Binding-site contacts:
Ligand atom OXT contacts residue ARG121 of chain 1.A at 2.8 Å (salt-bridge).
Ligand atom C contacts residue SER114 of chain 1.A at 4.2 Å.
Ligand atom OXT contacts residue LEU115 of chain 1.A at 3.8 Å.
Ligand atom C contacts residue HIS88 of chain 1.A at 3.5 Å.
Ligand atom O contacts residue SER173 of chain 1.A at 2.8 Å (h-bond).
Ligand atom CG contacts residue THR174 of chain 1.A at 3.6 Å.
Ligand atom N contacts residue ASP215 of chain 1.A at 4.1 Å.
Ligand atom CA contacts residue SER114 of chain 1.A at 4.0 Å.
Ligand atom CB contacts residue TYR214 of chain 1.A at 3.7 Å (hydrophobic).
Ligand atom OD1 contacts residue TYR214 of chain 1.A at 4.0 Å.
Ligand atom OXT contacts residue HIS88 of chain 1.A at 3.3 Å (h-bond).
Ligand atom N contacts residue SER114 of chain 1.A at 2.8 Å (h-bond).
Ligand atom O contacts residue HIS88 of chain 1.A at 3.4 Å.
Ligand atom OD2 contacts residue SER173 of chain 1.A at 3.6 Å.
Ligand atom OD2 contacts residue VAL169 of chain 1.A at 4.1 Å.
Ligand atom OXT contacts residue SER114 of chain 1.A at 3.6 Å.
Ligand atom CA contacts residue SER173 of chain 1.A at 3.2 Å.
Ligand atom OD1 contacts residue ASP215 of chain 1.A at 4.3 Å.
Ligand atom O contacts residue ARG121 of chain 1.A at 2.9 Å (salt-bridge).
Ligand atom O contacts residue GLY172 of chain 1.A at 3.3 Å.
Ligand atom CG contacts residue GLY172 of chain 1.A at 3.9 Å.
Ligand atom CA contacts residue THR116 of chain 1.A at 3.3 Å.
Ligand atom OD2 contacts residue GLY172 of chain 1.A at 3.3 Å.
Ligand atom CG contacts residue TYR214 of chain 1.A at 3.6 Å (hydrophobic).
Ligand atom OD1 contacts residue THR174 of chain 1.A at 2.6 Å (h-bond).
Ligand atom OD1 contacts residue SER173 of chain 1.A at 3.1 Å (h-bond).
Ligand atom OD2 contacts residue TYR214 of chain 1.A at 3.5 Å.
Ligand atom CA contacts residue HIS88 of chain 1.A at 4.0 Å.
Ligand atom CG contacts residue SER173 of chain 1.A at 3.6 Å.
Ligand atom C contacts residue ARG121 of chain 1.A at 3.4 Å.
Ligand atom C contacts residue THR116 of chain 1.A at 3.7 Å.
Ligand atom C contacts residue SER173 of chain 1.A at 3.3 Å.
Ligand atom OXT contacts residue THR116 of chain 1.A at 3.0 Å (h-bond).
Ligand atom N contacts residue THR116 of chain 1.A at 2.9 Å (h-bond).
Ligand atom OXT contacts residue SER173 of chain 1.A at 4.0 Å.
Ligand atom N contacts residue TYR245 of chain 1.A at 4.1 Å.
Ligand atom N contacts residue HIS88 of chain 1.A at 3.6 Å.
Ligand atom OD2 contacts residue THR174 of chain 1.A at 3.8 Å.
Ligand atom CB contacts residue HIS88 of chain 1.A at 3.7 Å.
Ligand atom CB contacts residue SER173 of chain 1.A at 4.1 Å.

A protein and the small-molecule ligand that binds it are described below.
Small molecule (SMILES): N[C@@H](CC(=O)O)C(=O)O

Sequence of chain 1.A:
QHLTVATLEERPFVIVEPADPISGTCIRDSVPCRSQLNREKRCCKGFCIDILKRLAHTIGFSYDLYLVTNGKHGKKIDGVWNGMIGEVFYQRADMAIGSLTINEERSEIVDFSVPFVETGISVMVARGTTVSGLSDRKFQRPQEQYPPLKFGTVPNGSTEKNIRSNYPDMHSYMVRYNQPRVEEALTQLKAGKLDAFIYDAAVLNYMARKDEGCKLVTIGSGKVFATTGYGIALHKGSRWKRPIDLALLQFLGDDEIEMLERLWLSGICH